Binding-site contacts:
Ligand atom C4 contacts residue ASN223 of chain 1.A at 4.3 Å.
Ligand atom C7 contacts residue ASN223 of chain 1.A at 4.3 Å.
Ligand atom C3 contacts residue ASN223 of chain 1.A at 3.9 Å.
Ligand atom C2 contacts residue ASN223 of chain 1.A at 2.7 Å.
Ligand atom N2 contacts residue ASN223 of chain 1.A at 3.1 Å (h-bond).
Ligand atom O6 contacts residue ASN223 of chain 1.A at 3.7 Å.
Ligand atom C5 contacts residue ASN223 of chain 1.A at 3.6 Å.
Ligand atom O5 contacts residue ASN223 of chain 1.A at 2.3 Å (h-bond).
Ligand atom O6 contacts residue ASN222 of chain 1.A at 3.6 Å.
Ligand atom O6 contacts residue LYS218 of chain 1.A at 4.4 Å.
Ligand atom C6 contacts residue ASN223 of chain 1.A at 4.3 Å.
Ligand atom C1 contacts residue ASN223 of chain 1.A at 1.4 Å.

Sequence of chain 1.A:
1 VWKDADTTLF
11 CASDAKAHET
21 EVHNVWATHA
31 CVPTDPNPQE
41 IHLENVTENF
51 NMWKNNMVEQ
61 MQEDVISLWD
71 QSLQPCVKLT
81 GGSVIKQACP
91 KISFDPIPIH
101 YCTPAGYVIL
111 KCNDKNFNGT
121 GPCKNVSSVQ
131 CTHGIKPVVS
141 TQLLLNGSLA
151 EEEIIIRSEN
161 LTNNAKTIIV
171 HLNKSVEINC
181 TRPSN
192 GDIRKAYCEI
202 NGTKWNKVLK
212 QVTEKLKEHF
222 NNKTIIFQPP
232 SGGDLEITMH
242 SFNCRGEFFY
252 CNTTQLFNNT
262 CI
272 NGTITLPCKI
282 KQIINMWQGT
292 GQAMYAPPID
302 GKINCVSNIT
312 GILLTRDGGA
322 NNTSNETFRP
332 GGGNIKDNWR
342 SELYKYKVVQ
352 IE

A small-molecule ligand and the protein it binds are described below.
Small molecule (SMILES): CC(=O)N[C@@H]1[C@@H](O)[C@H](O)[C@@H](CO)O[C@H]1O